Binding-site contacts:
Ligand atom NAM contacts residue PHE97 of chain 1.B at 3.6 Å.
Ligand atom CAI contacts residue PHE97 of chain 1.B at 3.7 Å (hydrophobic).
Ligand atom SAA contacts residue PHE97 of chain 1.B at 3.8 Å.
Ligand atom CAG contacts residue NAP1 of chain 1.H at 3.7 Å.
Ligand atom NAD contacts residue TYR174 of chain 1.B at 3.1 Å (h-bond).
Ligand atom CAH contacts residue PHE97 of chain 1.B at 3.9 Å (hydrophobic).
Ligand atom NAK contacts residue NAP1 of chain 1.H at 4.1 Å.
Ligand atom NAM contacts residue NAP1 of chain 1.H at 3.3 Å.
Ligand atom CAJ contacts residue NAP1 of chain 1.H at 3.9 Å.
Ligand atom NAD contacts residue NAP1 of chain 1.H at 3.6 Å.
Ligand atom NAM contacts residue ASP161 of chain 1.B at 3.5 Å (salt-bridge).
Ligand atom CAL contacts residue PHE97 of chain 1.B at 4.2 Å (hydrophobic).
Ligand atom NAK contacts residue LEU209 of chain 1.B at 3.8 Å.
Ligand atom CAJ contacts residue PRO210 of chain 1.B at 4.2 Å (hydrophobic).
Ligand atom NAF contacts residue SER95 of chain 1.B at 3.0 Å (h-bond).
Ligand atom CAL contacts residue NAP1 of chain 1.H at 4.3 Å.
Ligand atom CAE contacts residue NAP1 of chain 1.H at 3.6 Å.
Ligand atom NAK contacts residue PHE97 of chain 1.B at 4.2 Å.
Ligand atom NAF contacts residue NAP1 of chain 1.H at 2.9 Å (h-bond).
Ligand atom CAE contacts residue PHE97 of chain 1.B at 3.8 Å (hydrophobic).
Ligand atom CAB contacts residue PHE97 of chain 1.B at 3.5 Å (hydrophobic).
Ligand atom CAH contacts residue NAP1 of chain 1.H at 4.2 Å.
Ligand atom CAB contacts residue NAP1 of chain 1.H at 3.3 Å.
Ligand atom CAE contacts residue TYR174 of chain 1.B at 4.4 Å (hydrophobic).
Ligand atom NAM contacts residue TYR174 of chain 1.B at 3.6 Å (h-bond).
Ligand atom CAJ contacts residue PHE97 of chain 1.B at 3.8 Å (hydrophobic).
Ligand atom CAB contacts residue TYR174 of chain 1.B at 4.4 Å (hydrophobic).
Ligand atom NAC contacts residue NAP1 of chain 1.H at 2.7 Å (h-bond).
Ligand atom CAB contacts residue SER95 of chain 1.B at 3.7 Å.
Ligand atom NAD contacts residue PHE97 of chain 1.B at 3.6 Å.
Ligand atom NAC contacts residue SER95 of chain 1.B at 3.8 Å.
Ligand atom NAF contacts residue PHE97 of chain 1.B at 3.7 Å.
Ligand atom NAK contacts residue PRO210 of chain 1.B at 4.1 Å.
Ligand atom NAC contacts residue TYR174 of chain 1.B at 3.1 Å (h-bond).
Ligand atom CAG contacts residue PHE97 of chain 1.B at 3.8 Å (hydrophobic).
Ligand atom CAL contacts residue LEU209 of chain 1.B at 4.1 Å (hydrophobic).
Ligand atom NAC contacts residue PHE97 of chain 1.B at 3.9 Å.
Ligand atom CAI contacts residue NAP1 of chain 1.H at 3.5 Å.
Ligand atom SAA contacts residue NAP1 of chain 1.H at 3.5 Å (h-bond).

Sequence of chain 1.B:
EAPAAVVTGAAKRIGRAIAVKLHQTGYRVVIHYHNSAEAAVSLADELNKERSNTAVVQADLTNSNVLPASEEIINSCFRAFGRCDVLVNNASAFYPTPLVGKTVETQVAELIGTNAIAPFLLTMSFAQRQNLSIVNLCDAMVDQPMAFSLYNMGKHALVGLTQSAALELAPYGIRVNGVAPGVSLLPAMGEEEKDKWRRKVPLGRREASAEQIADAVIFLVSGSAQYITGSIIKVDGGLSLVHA

The protein below binds the small molecule below.
Small molecule (SMILES): Nc1nnc(-c2cnccc2N)s1